Binding-site contacts:
Ligand atom C7 contacts residue ALA41 of chain 1.A at 3.9 Å (hydrophobic).
Ligand atom O contacts residue PHE43 of chain 1.A at 4.1 Å.
Ligand atom O contacts residue ASN27 of chain 1.A at 4.4 Å.
Ligand atom C9 contacts residue ASN27 of chain 1.A at 3.3 Å.
Ligand atom C6 contacts residue ARG50 of chain 1.A at 4.4 Å.
Ligand atom N contacts residue SER29 of chain 1.A at 3.1 Å (h-bond).
Ligand atom C8 contacts residue PHE43 of chain 1.A at 3.9 Å (hydrophobic).
Ligand atom C2 contacts residue SER29 of chain 1.A at 3.8 Å.
Ligand atom C9 contacts residue ALA41 of chain 1.A at 3.6 Å (hydrophobic).
Ligand atom C7 contacts residue PHE43 of chain 1.A at 4.3 Å (hydrophobic).
Ligand atom C7 contacts residue ALA42 of chain 1.A at 3.7 Å (hydrophobic).
Ligand atom C9 contacts residue ALA42 of chain 1.A at 3.6 Å (hydrophobic).
Ligand atom C2 contacts residue ASN27 of chain 1.A at 3.5 Å.
Ligand atom C3 contacts residue SER29 of chain 1.A at 4.0 Å.
Ligand atom C1 contacts residue ASN27 of chain 1.A at 3.4 Å.
Ligand atom C7 contacts residue LEU109 of chain 1.A at 4.4 Å (hydrophobic).
Ligand atom C9 contacts residue SER29 of chain 1.A at 3.8 Å.
Ligand atom C6 contacts residue LEU109 of chain 1.A at 3.7 Å (hydrophobic).
Ligand atom C6 contacts residue ALA41 of chain 1.A at 4.0 Å (hydrophobic).
Ligand atom C8 contacts residue ARG50 of chain 1.A at 4.1 Å.
Ligand atom N contacts residue ASN27 of chain 1.A at 2.8 Å (h-bond).
Ligand atom C8 contacts residue ALA42 of chain 1.A at 3.7 Å (hydrophobic).

Sequence of chain 1.A:
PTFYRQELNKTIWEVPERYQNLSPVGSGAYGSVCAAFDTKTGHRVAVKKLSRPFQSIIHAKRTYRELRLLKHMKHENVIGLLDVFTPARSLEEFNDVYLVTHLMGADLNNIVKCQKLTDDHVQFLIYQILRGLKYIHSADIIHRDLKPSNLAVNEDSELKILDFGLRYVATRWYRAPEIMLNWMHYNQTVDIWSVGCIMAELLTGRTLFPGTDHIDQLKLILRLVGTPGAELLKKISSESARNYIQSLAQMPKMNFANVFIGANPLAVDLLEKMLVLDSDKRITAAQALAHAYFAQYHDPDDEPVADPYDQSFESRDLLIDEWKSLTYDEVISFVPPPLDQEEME

A small-molecule ligand and the protein it binds are described below.
Small molecule (SMILES): NC12C[C@H]3C[C@@H](C1)CC(O)(C3)C2